Sequence of chain 1.B:
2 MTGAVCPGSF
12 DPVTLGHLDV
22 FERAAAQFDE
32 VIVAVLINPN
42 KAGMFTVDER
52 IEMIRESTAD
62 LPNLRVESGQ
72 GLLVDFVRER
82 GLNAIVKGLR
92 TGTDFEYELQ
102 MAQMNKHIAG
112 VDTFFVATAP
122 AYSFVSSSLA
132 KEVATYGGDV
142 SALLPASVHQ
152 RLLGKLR

The small molecule below binds the protein below.
Small molecule (SMILES): O=C(O)c1ccccc1C(=O)c1ccc(Cl)c([N+](=O)[O-])c1

Binding-site contacts:
Ligand atom C16 contacts residue TYR137 of chain 1.A at 3.4 Å (hydrophobic).
Ligand atom C17 contacts residue TYR137 of chain 1.A at 3.7 Å (hydrophobic).
Ligand atom O11 contacts residue GLY72 of chain 1.B at 3.0 Å (h-bond).
Ligand atom C08 contacts residue LEU37 of chain 1.B at 3.9 Å (hydrophobic).
Ligand atom O21 contacts residue LEU73 of chain 1.B at 3.8 Å.
Ligand atom C17 contacts residue LEU73 of chain 1.B at 3.9 Å (hydrophobic).
Ligand atom O11 contacts residue LEU74 of chain 1.B at 3.8 Å.
Ligand atom C14 contacts residue LEU37 of chain 1.B at 4.0 Å (hydrophobic).
Ligand atom O20 contacts residue GLU133 of chain 1.A at 2.9 Å (salt-bridge).
Ligand atom CL contacts residue LEU37 of chain 1.B at 3.4 Å.
Ligand atom C08 contacts residue LEU74 of chain 1.B at 3.9 Å (hydrophobic).
Ligand atom C15 contacts residue GLY72 of chain 1.B at 3.5 Å.
Ligand atom N10 contacts residue LEU74 of chain 1.B at 4.0 Å.
Ligand atom C13 contacts residue GLY72 of chain 1.B at 3.5 Å.
Ligand atom C14 contacts residue GLY72 of chain 1.B at 3.4 Å.
Ligand atom C03 contacts residue GLY72 of chain 1.B at 4.0 Å.
Ligand atom CL contacts residue ALA35 of chain 1.B at 3.1 Å.
Ligand atom C17 contacts residue GLY72 of chain 1.B at 3.8 Å.
Ligand atom C19 contacts residue LEU74 of chain 1.B at 3.9 Å (hydrophobic).
Ligand atom O12 contacts residue GLY70 of chain 1.B at 3.1 Å.
Ligand atom C16 contacts residue GLY72 of chain 1.B at 3.7 Å.
Ligand atom N10 contacts residue GLY70 of chain 1.B at 4.0 Å.
Ligand atom O12 contacts residue GLN71 of chain 1.B at 3.8 Å.
Ligand atom C18 contacts residue GLY72 of chain 1.B at 3.7 Å.
Ligand atom C05 contacts residue LEU37 of chain 1.B at 3.7 Å (hydrophobic).
Ligand atom C09 contacts residue LEU74 of chain 1.B at 3.7 Å (hydrophobic).
Ligand atom CL contacts residue VAL36 of chain 1.B at 3.9 Å.
Ligand atom O21 contacts residue LEU74 of chain 1.B at 2.9 Å (h-bond).
Ligand atom C19 contacts residue GLU133 of chain 1.A at 3.9 Å.
Ligand atom O11 contacts residue PHE77 of chain 1.B at 3.9 Å.
Ligand atom O11 contacts residue GLN71 of chain 1.B at 3.9 Å.
Ligand atom C09 contacts residue GLY72 of chain 1.B at 3.1 Å.
Ligand atom CL contacts residue PRO8 of chain 1.B at 3.9 Å.
Ligand atom C09 contacts residue LEU37 of chain 1.B at 4.0 Å (hydrophobic).
Ligand atom CL contacts residue GLY9 of chain 1.B at 3.6 Å.
Ligand atom N10 contacts residue GLY72 of chain 1.B at 3.8 Å.
Ligand atom C06 contacts residue LEU37 of chain 1.B at 3.6 Å (hydrophobic).
Ligand atom C19 contacts residue LEU73 of chain 1.B at 3.9 Å (hydrophobic).
Ligand atom C08 contacts residue GLY72 of chain 1.B at 3.9 Å.
Ligand atom C03 contacts residue LEU74 of chain 1.B at 4.0 Å (hydrophobic).

Sequence of chain 1.A:
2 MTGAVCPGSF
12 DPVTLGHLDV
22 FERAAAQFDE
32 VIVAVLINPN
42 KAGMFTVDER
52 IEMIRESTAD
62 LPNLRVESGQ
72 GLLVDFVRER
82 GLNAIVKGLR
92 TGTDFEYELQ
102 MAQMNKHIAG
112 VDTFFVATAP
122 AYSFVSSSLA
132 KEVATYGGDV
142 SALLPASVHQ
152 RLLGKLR